Binding-site contacts:
Ligand atom C5D contacts residue SER161 of chain 1.A at 3.3 Å.
Ligand atom O4 contacts residue ASP78 of chain 1.A at 3.4 Å (salt-bridge).
Ligand atom O4' contacts residue VAL314 of chain 1.B at 2.9 Å (h-bond).
Ligand atom O3B contacts residue ARG31 of chain 1.B at 3.1 Å (salt-bridge).
Ligand atom C2 contacts residue ASP78 of chain 1.A at 3.5 Å.
Ligand atom O2 contacts residue ASP78 of chain 1.A at 2.8 Å (salt-bridge).
Ligand atom C1' contacts residue GLY159 of chain 1.A at 3.4 Å.
Ligand atom O2B contacts residue SER161 of chain 1.A at 2.4 Å (h-bond).
Ligand atom O3' contacts residue PHE312 of chain 1.B at 2.6 Å (h-bond).
Ligand atom C4 contacts residue ASP78 of chain 1.A at 3.4 Å.
Ligand atom O2A contacts residue GLN168 of chain 1.A at 2.9 Å (h-bond).
Ligand atom O4 contacts residue ARG60 of chain 1.A at 3.2 Å.
Ligand atom O3D contacts residue ASN77 of chain 1.A at 2.9 Å (h-bond).
Ligand atom O2D contacts residue ASN77 of chain 1.A at 2.7 Å (h-bond).
Ligand atom O4 contacts residue PHE53 of chain 1.A at 3.5 Å.
Ligand atom O3D contacts residue ARG28 of chain 1.B at 3.0 Å (salt-bridge).
Ligand atom O1B contacts residue ARG28 of chain 1.B at 2.8 Å (salt-bridge).
Ligand atom C4' contacts residue GLU317 of chain 1.B at 3.3 Å.
Ligand atom O2 contacts residue PHE75 of chain 1.A at 3.4 Å.
Ligand atom O6' contacts residue TYR316 of chain 1.B at 2.9 Å (h-bond).
Ligand atom PA contacts residue GLN168 of chain 1.A at 3.3 Å.
Ligand atom O2B contacts residue ARG31 of chain 1.B at 3.0 Å (salt-bridge).
Ligand atom O5D contacts residue GLN168 of chain 1.A at 3.0 Å (h-bond).
Ligand atom O4' contacts residue PHE312 of chain 1.B at 3.3 Å (h-bond).
Ligand atom O5' contacts residue ASN153 of chain 1.A at 3.0 Å (h-bond).
Ligand atom O3' contacts residue LYS311 of chain 1.B at 3.0 Å (salt-bridge).
Ligand atom O1A contacts residue CYS160 of chain 1.A at 3.1 Å.
Ligand atom O6' contacts residue GLY315 of chain 1.B at 3.3 Å.
Ligand atom N3 contacts residue ASP78 of chain 1.A at 2.6 Å (salt-bridge).
Ligand atom C2' contacts residue GLY159 of chain 1.A at 3.5 Å.
Ligand atom C1D contacts residue ASN77 of chain 1.A at 3.5 Å.
Ligand atom O3' contacts residue GLU317 of chain 1.B at 3.3 Å (salt-bridge).
Ligand atom O2 contacts residue ASN77 of chain 1.A at 3.1 Å (h-bond).
Ligand atom O4' contacts residue GLU317 of chain 1.B at 2.6 Å (salt-bridge).
Ligand atom O1A contacts residue SER161 of chain 1.A at 2.8 Å (h-bond).
Ligand atom O2A contacts residue ASN153 of chain 1.A at 3.0 Å (h-bond).
Ligand atom O4 contacts residue VAL61 of chain 1.A at 2.9 Å (h-bond).
Ligand atom O6' contacts residue VAL314 of chain 1.B at 3.1 Å (h-bond).
Ligand atom O2' contacts residue GLY159 of chain 1.A at 2.9 Å (h-bond).
Ligand atom O1B contacts residue GLN168 of chain 1.A at 3.0 Å (h-bond).

Sequence of chain 1.A:
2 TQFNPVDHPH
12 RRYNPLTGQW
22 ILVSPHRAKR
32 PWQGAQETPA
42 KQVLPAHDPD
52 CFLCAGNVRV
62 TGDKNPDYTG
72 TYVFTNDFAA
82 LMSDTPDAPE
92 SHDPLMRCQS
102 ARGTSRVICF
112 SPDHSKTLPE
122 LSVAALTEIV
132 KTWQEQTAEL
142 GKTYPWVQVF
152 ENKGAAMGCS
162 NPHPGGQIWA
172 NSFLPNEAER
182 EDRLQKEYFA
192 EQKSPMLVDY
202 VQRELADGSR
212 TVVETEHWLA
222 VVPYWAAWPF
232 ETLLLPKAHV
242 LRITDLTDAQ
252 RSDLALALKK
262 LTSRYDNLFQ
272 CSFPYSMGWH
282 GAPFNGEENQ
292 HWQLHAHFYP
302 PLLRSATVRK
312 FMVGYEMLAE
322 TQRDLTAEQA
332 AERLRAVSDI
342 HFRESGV

The protein below binds the small molecule below.
Small molecule (SMILES): O=c1ccn([C@@H]2O[C@H](CO[P](=O)(O)O[P](=O)(O)O[C@H]3O[C@H](CO)[C@H](O)[C@H](O)[C@H]3O)[C@@H](O)[C@H]2O)c(=O)[nH]1

Sequence of chain 1.B:
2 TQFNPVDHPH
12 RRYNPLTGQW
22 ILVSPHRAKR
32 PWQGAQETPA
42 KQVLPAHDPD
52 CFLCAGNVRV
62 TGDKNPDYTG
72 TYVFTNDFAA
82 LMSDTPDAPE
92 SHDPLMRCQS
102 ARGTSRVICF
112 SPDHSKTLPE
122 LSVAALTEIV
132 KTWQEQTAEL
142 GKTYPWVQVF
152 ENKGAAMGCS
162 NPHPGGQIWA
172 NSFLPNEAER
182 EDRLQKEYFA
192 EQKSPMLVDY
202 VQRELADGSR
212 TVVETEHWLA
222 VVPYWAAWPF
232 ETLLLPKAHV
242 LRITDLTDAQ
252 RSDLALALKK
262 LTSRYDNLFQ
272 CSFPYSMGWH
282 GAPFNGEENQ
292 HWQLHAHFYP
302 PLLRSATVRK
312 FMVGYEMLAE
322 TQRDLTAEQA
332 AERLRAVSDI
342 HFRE